Sequence of chain 1.A:
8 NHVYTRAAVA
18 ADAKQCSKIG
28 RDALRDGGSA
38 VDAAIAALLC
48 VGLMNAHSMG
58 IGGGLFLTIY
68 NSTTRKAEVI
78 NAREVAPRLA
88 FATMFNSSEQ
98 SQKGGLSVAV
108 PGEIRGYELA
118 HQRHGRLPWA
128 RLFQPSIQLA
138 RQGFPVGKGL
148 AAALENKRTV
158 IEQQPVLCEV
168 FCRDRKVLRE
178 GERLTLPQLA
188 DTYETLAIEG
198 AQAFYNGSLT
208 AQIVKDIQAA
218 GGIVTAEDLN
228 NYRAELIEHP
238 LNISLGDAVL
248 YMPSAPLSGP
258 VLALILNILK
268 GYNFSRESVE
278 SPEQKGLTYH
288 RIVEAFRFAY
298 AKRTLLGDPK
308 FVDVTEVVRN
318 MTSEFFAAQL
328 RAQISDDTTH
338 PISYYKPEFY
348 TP

A small-molecule ligand and the protein it binds are described below.
Small molecule (SMILES): CC(=O)N[C@@H]1[C@@H](O)[C@H](O)[C@@H](CO)O[C@H]1O

Binding-site contacts:
Ligand atom C8 contacts residue THR348 of chain 1.A at 4.3 Å.
Ligand atom N2 contacts residue GLU313 of chain 1.A at 3.5 Å (salt-bridge).
Ligand atom C2 contacts residue ASN317 of chain 1.A at 2.4 Å.
Ligand atom O7 contacts residue PRO349 of chain 1.A at 4.2 Å.
Ligand atom C7 contacts residue GLU313 of chain 1.A at 4.2 Å.
Ligand atom O6 contacts residue GLN326 of chain 1.A at 3.0 Å (h-bond).
Ligand atom O7 contacts residue ASN317 of chain 1.A at 3.4 Å (h-bond).
Ligand atom C6 contacts residue PHE323 of chain 1.A at 4.3 Å (hydrophobic).
Ligand atom C7 contacts residue ASN317 of chain 1.A at 3.4 Å.
Ligand atom C6 contacts residue GLN326 of chain 1.A at 3.9 Å.
Ligand atom O6 contacts residue PHE323 of chain 1.A at 3.7 Å.
Ligand atom C3 contacts residue ASN317 of chain 1.A at 3.7 Å.
Ligand atom O3 contacts residue PRO349 of chain 1.A at 3.9 Å.
Ligand atom C4 contacts residue ASN317 of chain 1.A at 4.2 Å.
Ligand atom O5 contacts residue ASN317 of chain 1.A at 2.3 Å (h-bond).
Ligand atom C1 contacts residue ASN317 of chain 1.A at 1.4 Å.
Ligand atom O5 contacts residue PHE323 of chain 1.A at 3.7 Å.
Ligand atom C1 contacts residue PHE323 of chain 1.A at 4.4 Å (hydrophobic).
Ligand atom C8 contacts residue VAL314 of chain 1.A at 4.1 Å (hydrophobic).
Ligand atom C8 contacts residue PRO349 of chain 1.A at 4.4 Å (hydrophobic).
Ligand atom C8 contacts residue GLU313 of chain 1.A at 3.6 Å.
Ligand atom N2 contacts residue ASN317 of chain 1.A at 3.0 Å (h-bond).
Ligand atom C7 contacts residue PRO349 of chain 1.A at 4.3 Å (hydrophobic).
Ligand atom C5 contacts residue ASN317 of chain 1.A at 3.6 Å.